Binding-site contacts:
Ligand atom CAF contacts residue ASP112 of chain 53.A at 3.6 Å.
Ligand atom CAA contacts residue VAL179 of chain 53.A at 3.3 Å (hydrophobic).
Ligand atom CAP contacts residue PHE135 of chain 53.A at 3.6 Å (hydrophobic).
Ligand atom CAD contacts residue ASP112 of chain 53.A at 3.7 Å.
Ligand atom NBB contacts residue TRP203 of chain 53.A at 3.9 Å.
Ligand atom CAR contacts residue TYR201 of chain 53.A at 3.5 Å (hydrophobic).
Ligand atom CAE contacts residue ASN228 of chain 53.A at 3.4 Å.
Ligand atom CAA contacts residue SER178 of chain 53.A at 3.5 Å.
Ligand atom CAA contacts residue TYR153 of chain 53.A at 3.7 Å (hydrophobic).
Ligand atom CBA contacts residue TRP203 of chain 53.A at 3.3 Å (hydrophobic).
Ligand atom CAJ contacts residue PHE155 of chain 53.A at 3.8 Å (hydrophobic).
Ligand atom CAA contacts residue PRO177 of chain 53.A at 3.3 Å (hydrophobic).
Ligand atom CAC contacts residue PHE233 of chain 53.A at 3.9 Å (hydrophobic).
Ligand atom CBA contacts residue ASN228 of chain 53.A at 3.8 Å.
Ligand atom CAG contacts residue GLN202 of chain 53.A at 3.5 Å.
Ligand atom NAT contacts residue PHE155 of chain 53.A at 3.9 Å.
Ligand atom OAB contacts residue ASP112 of chain 53.A at 3.6 Å.
Ligand atom CAF contacts residue TRP203 of chain 53.A at 3.8 Å (hydrophobic).
Ligand atom CAC contacts residue PHE137 of chain 53.A at 3.8 Å (hydrophobic).
Ligand atom CAS contacts residue TRP203 of chain 53.A at 3.5 Å (hydrophobic).
Ligand atom CAI contacts residue PHE135 of chain 53.A at 3.7 Å (hydrophobic).
Ligand atom NBC contacts residue TRP203 of chain 53.A at 3.2 Å.
Ligand atom CAH contacts residue PHE155 of chain 53.A at 3.7 Å (hydrophobic).
Ligand atom CAD contacts residue THR114 of chain 53.A at 3.6 Å.
Ligand atom OAB contacts residue TRP203 of chain 53.A at 3.8 Å.
Ligand atom CAS contacts residue TYR201 of chain 53.A at 3.7 Å (hydrophobic).
Ligand atom CAG contacts residue ASN228 of chain 53.A at 3.2 Å.
Ligand atom CAX contacts residue TRP203 of chain 53.A at 3.5 Å (hydrophobic).
Ligand atom CAK contacts residue PHE135 of chain 53.A at 3.6 Å (hydrophobic).
Ligand atom CAI contacts residue VAL192 of chain 53.A at 3.9 Å (hydrophobic).
Ligand atom OAW contacts residue MET195 of chain 53.A at 3.3 Å.
Ligand atom CAN contacts residue ILE111 of chain 53.A at 3.8 Å (hydrophobic).
Ligand atom CAL contacts residue PHE155 of chain 53.A at 3.7 Å (hydrophobic).
Ligand atom CAP contacts residue ILE111 of chain 53.A at 3.6 Å (hydrophobic).
Ligand atom OAW contacts residue ILE111 of chain 53.A at 3.9 Å.
Ligand atom CAL contacts residue PRO177 of chain 53.A at 3.7 Å (hydrophobic).
Ligand atom CAS contacts residue ASN228 of chain 53.A at 3.7 Å.
Ligand atom CAG contacts residue TRP203 of chain 53.A at 3.6 Å (hydrophobic).
Ligand atom CAE contacts residue GLN202 of chain 53.A at 3.4 Å.
Ligand atom OAB contacts residue ILE113 of chain 53.A at 3.2 Å (h-bond).

Sequence of chain 54.C:
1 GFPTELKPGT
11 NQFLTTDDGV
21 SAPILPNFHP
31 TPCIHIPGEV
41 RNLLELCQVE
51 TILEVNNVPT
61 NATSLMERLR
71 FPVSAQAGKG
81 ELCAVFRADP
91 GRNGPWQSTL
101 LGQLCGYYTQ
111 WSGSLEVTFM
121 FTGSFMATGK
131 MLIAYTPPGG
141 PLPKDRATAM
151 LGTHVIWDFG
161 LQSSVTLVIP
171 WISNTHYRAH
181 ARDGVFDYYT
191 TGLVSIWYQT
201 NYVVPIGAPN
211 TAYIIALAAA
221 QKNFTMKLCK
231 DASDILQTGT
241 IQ

Sequence of chain 53.A:
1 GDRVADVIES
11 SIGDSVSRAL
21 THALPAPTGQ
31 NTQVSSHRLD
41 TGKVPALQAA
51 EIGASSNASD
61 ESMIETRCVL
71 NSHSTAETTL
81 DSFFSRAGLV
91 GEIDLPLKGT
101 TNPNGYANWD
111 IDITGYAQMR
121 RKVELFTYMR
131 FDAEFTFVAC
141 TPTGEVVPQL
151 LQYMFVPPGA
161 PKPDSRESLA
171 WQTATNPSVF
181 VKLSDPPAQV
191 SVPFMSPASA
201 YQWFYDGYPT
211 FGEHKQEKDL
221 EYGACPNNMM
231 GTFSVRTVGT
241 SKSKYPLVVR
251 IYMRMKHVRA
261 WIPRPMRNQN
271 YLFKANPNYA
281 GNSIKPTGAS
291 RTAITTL

Sequence of chain 53.C:
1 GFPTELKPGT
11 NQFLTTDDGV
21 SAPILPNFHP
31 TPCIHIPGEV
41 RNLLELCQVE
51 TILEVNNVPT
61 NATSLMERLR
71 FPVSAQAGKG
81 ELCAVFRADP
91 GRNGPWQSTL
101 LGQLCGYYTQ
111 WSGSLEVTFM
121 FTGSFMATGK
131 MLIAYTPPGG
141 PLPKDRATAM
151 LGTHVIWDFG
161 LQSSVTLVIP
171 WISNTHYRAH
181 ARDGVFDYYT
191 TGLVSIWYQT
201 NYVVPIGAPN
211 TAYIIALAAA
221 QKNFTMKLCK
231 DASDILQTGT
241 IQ

A small-molecule ligand and the protein it binds are described below.
Small molecule (SMILES): CCO/N=C/c1ccc(OCCCCCN2CCN(c3ccncc3)C2=O)cc1